The small molecule below binds the protein below.
Small molecule (SMILES): O=C(CCl)N1CCC2(CC1)CN(C(=O)C1(Nc3ccc(Cl)cc3)CCOCC1)C2

Sequence of chain 2.B:
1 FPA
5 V

Binding-site contacts:
Ligand atom C15 contacts residue PHE124 of chain 2.A at 4.1 Å (hydrophobic).
Ligand atom C15 contacts residue VAL5 of chain 2.B at 3.9 Å (hydrophobic).
Ligand atom CL2 contacts residue GLY176 of chain 2.A at 4.2 Å.
Ligand atom C18 contacts residue LEU223 of chain 2.A at 4.3 Å (hydrophobic).
Ligand atom C21 contacts residue PRO172 of chain 2.A at 4.3 Å (hydrophobic).
Ligand atom C12 contacts residue ILE224 of chain 2.A at 4.0 Å (hydrophobic).
Ligand atom C11 contacts residue VAL5 of chain 2.B at 4.1 Å (hydrophobic).
Ligand atom C15 contacts residue LYS127 of chain 2.A at 4.3 Å.
Ligand atom CL2 contacts residue PRO172 of chain 2.A at 4.2 Å.
Ligand atom C2 contacts residue CYS43 of chain 2.A at 1.7 Å (hydrophobic).
Ligand atom C14 contacts residue PRO172 of chain 2.A at 4.3 Å (hydrophobic).
Ligand atom O2 contacts residue ILE224 of chain 2.A at 3.8 Å.
Ligand atom N1 contacts residue CYS43 of chain 2.A at 4.0 Å.
Ligand atom CL2 contacts residue ILE173 of chain 2.A at 3.6 Å.
Ligand atom CL2 contacts residue LEU177 of chain 2.A at 4.3 Å.
Ligand atom C1 contacts residue CYS43 of chain 2.A at 2.7 Å (hydrophobic).
Ligand atom C3 contacts residue ILE173 of chain 2.A at 4.3 Å (hydrophobic).
Ligand atom CL2 contacts residue LYS127 of chain 2.A at 3.3 Å.
Ligand atom C13 contacts residue VAL5 of chain 2.B at 3.8 Å (hydrophobic).
Ligand atom C13 contacts residue GLY176 of chain 2.A at 4.2 Å.
Ligand atom C12 contacts residue PRO172 of chain 2.A at 4.3 Å (hydrophobic).
Ligand atom C18 contacts residue VAL5 of chain 2.B at 3.9 Å (hydrophobic).
Ligand atom C3 contacts residue PHE124 of chain 2.A at 3.7 Å (hydrophobic).
Ligand atom O1 contacts residue ILE173 of chain 2.A at 3.3 Å.
Ligand atom C13 contacts residue ILE224 of chain 2.A at 4.3 Å (hydrophobic).
Ligand atom C12 contacts residue VAL5 of chain 2.B at 3.9 Å (hydrophobic).
Ligand atom C8 contacts residue ASN47 of chain 2.A at 3.6 Å.
Ligand atom N1 contacts residue ASN47 of chain 2.A at 4.2 Å.
Ligand atom O1 contacts residue CYS43 of chain 2.A at 2.9 Å (h-bond).
Ligand atom C14 contacts residue LYS127 of chain 2.A at 4.2 Å.
Ligand atom C7 contacts residue ASN47 of chain 2.A at 3.7 Å.
Ligand atom C17 contacts residue LEU223 of chain 2.A at 4.3 Å (hydrophobic).
Ligand atom C17 contacts residue ILE224 of chain 2.A at 4.2 Å (hydrophobic).
Ligand atom C16 contacts residue VAL5 of chain 2.B at 3.6 Å (hydrophobic).
Ligand atom O1 contacts residue PHE124 of chain 2.A at 4.2 Å.
Ligand atom C4 contacts residue ILE173 of chain 2.A at 4.3 Å (hydrophobic).
Ligand atom C13 contacts residue PRO172 of chain 2.A at 3.4 Å (hydrophobic).
Ligand atom C14 contacts residue VAL5 of chain 2.B at 3.9 Å (hydrophobic).
Ligand atom C2 contacts residue GLU44 of chain 2.A at 4.2 Å.
Ligand atom C3 contacts residue ASN47 of chain 2.A at 4.1 Å.

Sequence of chain 2.A:
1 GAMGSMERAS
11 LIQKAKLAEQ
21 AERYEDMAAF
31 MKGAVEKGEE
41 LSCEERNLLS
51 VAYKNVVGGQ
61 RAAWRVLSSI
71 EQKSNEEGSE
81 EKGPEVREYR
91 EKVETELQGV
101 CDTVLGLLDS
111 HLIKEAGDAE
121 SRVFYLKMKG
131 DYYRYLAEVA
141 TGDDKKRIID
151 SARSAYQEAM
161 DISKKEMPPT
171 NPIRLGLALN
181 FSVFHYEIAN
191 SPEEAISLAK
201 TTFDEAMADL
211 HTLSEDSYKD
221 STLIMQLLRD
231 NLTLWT